Binding-site contacts:
Ligand atom O4' contacts residue TRP64 of chain 2.A at 2.7 Å (h-bond).
Ligand atom C5 contacts residue HIS93 of chain 3.A at 3.4 Å.
Ligand atom OP1 contacts residue HIS93 of chain 3.A at 2.7 Å (h-bond).
Ligand atom N3 contacts residue PHE18 of chain 2.A at 3.4 Å.
Ligand atom O4' contacts residue MET50 of chain 3.A at 3.3 Å.
Ligand atom C2 contacts residue PHE12 of chain 2.A at 3.1 Å (hydrophobic).
Ligand atom O4 contacts residue LYS42 of chain 3.A at 3.5 Å.
Ligand atom N3 contacts residue PHE12 of chain 2.A at 3.1 Å.
Ligand atom N3 contacts residue ARG45 of chain 3.A at 2.6 Å (salt-bridge).
Ligand atom C7 contacts residue LYS42 of chain 3.A at 3.0 Å.
Ligand atom C4 contacts residue PHE18 of chain 2.A at 3.4 Å (hydrophobic).
Ligand atom N3 contacts residue PHE92 of chain 3.A at 3.0 Å (h-bond).
Ligand atom O2 contacts residue TRP64 of chain 2.A at 3.4 Å.
Ligand atom O4 contacts residue SER16 of chain 2.A at 2.9 Å (h-bond).
Ligand atom OP1 contacts residue LYS107 of chain 3.A at 2.8 Å (salt-bridge).
Ligand atom O4' contacts residue ASP94 of chain 3.A at 3.4 Å (salt-bridge).
Ligand atom C7 contacts residue HIS93 of chain 3.A at 3.4 Å.
Ligand atom O2 contacts residue MET97 of chain 3.A at 2.9 Å.
Ligand atom O4' contacts residue HIS93 of chain 3.A at 3.4 Å.
Ligand atom O2 contacts residue ASP94 of chain 3.A at 3.0 Å (salt-bridge).
Ligand atom C6 contacts residue TRP64 of chain 2.A at 3.3 Å (hydrophobic).
Ligand atom O4 contacts residue ARG45 of chain 3.A at 3.2 Å (salt-bridge).
Ligand atom O2 contacts residue PHE12 of chain 2.A at 3.1 Å.
Ligand atom C4 contacts residue PHE92 of chain 3.A at 3.3 Å (hydrophobic).
Ligand atom O4 contacts residue PHE12 of chain 2.A at 3.5 Å.
Ligand atom C6 contacts residue HIS93 of chain 3.A at 3.5 Å.
Ligand atom C4 contacts residue PHE12 of chain 2.A at 3.5 Å (hydrophobic).
Ligand atom OP1 contacts residue ALA71 of chain 3.A at 3.0 Å (h-bond).
Ligand atom O4 contacts residue PHE92 of chain 3.A at 3.5 Å (h-bond).
Ligand atom C7 contacts residue GLU76 of chain 3.A at 3.5 Å.
Ligand atom N1 contacts residue MET97 of chain 3.A at 3.5 Å (h-bond).
Ligand atom C4 contacts residue ARG45 of chain 3.A at 3.3 Å.
Ligand atom C1' contacts residue ASP94 of chain 3.A at 3.4 Å.
Ligand atom C5' contacts residue TYR62 of chain 2.A at 3.4 Å (hydrophobic).
Ligand atom OP2 contacts residue LYS107 of chain 3.A at 2.8 Å (salt-bridge).
Ligand atom OP1 contacts residue TYR62 of chain 2.A at 3.1 Å (h-bond).
Ligand atom C2 contacts residue MET97 of chain 3.A at 3.4 Å (hydrophobic).
Ligand atom OP1 contacts residue LYS61 of chain 2.A at 2.9 Å.
Ligand atom O2 contacts residue ARG60 of chain 2.A at 2.9 Å.
Ligand atom O2 contacts residue TYR62 of chain 2.A at 3.4 Å.

Sequence of chain 3.A:
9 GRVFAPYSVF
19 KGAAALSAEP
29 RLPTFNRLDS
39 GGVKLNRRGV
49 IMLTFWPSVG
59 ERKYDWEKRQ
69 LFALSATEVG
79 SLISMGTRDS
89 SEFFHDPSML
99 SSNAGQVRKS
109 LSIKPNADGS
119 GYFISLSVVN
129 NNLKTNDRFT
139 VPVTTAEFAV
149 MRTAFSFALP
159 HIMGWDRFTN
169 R

The protein below binds the small molecule below.
Small molecule (SMILES): Cc1cn([C@H]2C[C@H](O[P](=O)(O)OC[C@H]3O[C@@H](n4cc(C)c(=O)[nH]c4=O)C[C@@H]3O[P](=O)(O)OC[C@H]3O[C@@H](n4cc(C)c(=O)[nH]c4=O)C[C@@H]3O[P](=O)(O)OC[C@H]3O[C@@H](n4cc(C)c(=O)[nH]c4=O)C[C@@H]3O[P](=O)(O)OC[C@H]3O[C@@H](n4cc(C)c(=O)[nH]c4=O)C[C@@H]3O[P](=O)(O)OC[C@H]3O[C@@H](n4cc(C)c(=O)[nH]c4=O)C[C@@H]3O[P](=O)(O)OC[C@H]3O[C@@H](n4cc(C)c(=O)[nH]c4=O)C[C@@H]3O[P](=O)(O)OC[C@H]3O[C@@H](n4cc(C)c(=O)[nH]c4=O)C[C@@H]3O[P](=O)(O)OC[C@H]3O[C@@H](n4cc(C)c(=O)[nH]c4=O)C[C@@H]3O)[C@@H](COP(=O)=O)O2)c(=O)[nH]c1=O

Sequence of chain 2.A:
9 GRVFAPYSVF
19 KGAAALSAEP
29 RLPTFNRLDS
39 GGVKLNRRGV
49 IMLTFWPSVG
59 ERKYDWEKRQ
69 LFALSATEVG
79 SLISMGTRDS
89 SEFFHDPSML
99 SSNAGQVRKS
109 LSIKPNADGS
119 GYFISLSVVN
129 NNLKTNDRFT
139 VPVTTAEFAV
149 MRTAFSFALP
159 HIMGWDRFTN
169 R